Binding-site contacts:
Ligand atom C3 contacts residue GLU368 of chain 1.A at 4.0 Å.
Ligand atom C1 contacts residue GLU368 of chain 1.A at 3.7 Å.
Ligand atom C8 contacts residue ASN308 of chain 1.A at 4.4 Å.
Ligand atom O5 contacts residue THR367 of chain 1.A at 4.5 Å.
Ligand atom C2 contacts residue ASN308 of chain 1.A at 2.4 Å.
Ligand atom O5 contacts residue ASN308 of chain 1.A at 2.5 Å (h-bond).
Ligand atom O7 contacts residue ASN308 of chain 1.A at 3.4 Å (h-bond).
Ligand atom O6 contacts residue TRP363 of chain 1.A at 4.4 Å.
Ligand atom O5 contacts residue GLU368 of chain 1.A at 3.2 Å (salt-bridge).
Ligand atom N2 contacts residue GLU368 of chain 1.A at 4.5 Å.
Ligand atom C3 contacts residue ASN308 of chain 1.A at 3.8 Å.
Ligand atom C5 contacts residue TRP363 of chain 1.A at 4.5 Å (hydrophobic).
Ligand atom O6 contacts residue GLU368 of chain 1.A at 4.2 Å.
Ligand atom C7 contacts residue ASN308 of chain 1.A at 3.3 Å.
Ligand atom O6 contacts residue THR367 of chain 1.A at 3.9 Å.
Ligand atom C6 contacts residue GLU368 of chain 1.A at 3.8 Å.
Ligand atom C4 contacts residue ASN308 of chain 1.A at 4.3 Å.
Ligand atom O5 contacts residue TRP363 of chain 1.A at 4.4 Å.
Ligand atom O6 contacts residue ASN366 of chain 1.A at 4.1 Å.
Ligand atom O7 contacts residue GLU368 of chain 1.A at 3.9 Å.
Ligand atom N2 contacts residue ASN308 of chain 1.A at 2.8 Å (h-bond).
Ligand atom C2 contacts residue GLU368 of chain 1.A at 3.4 Å.
Ligand atom O3 contacts residue GLU368 of chain 1.A at 4.4 Å.
Ligand atom C5 contacts residue GLU368 of chain 1.A at 3.9 Å.
Ligand atom C1 contacts residue ASN308 of chain 1.A at 1.4 Å.
Ligand atom C4 contacts residue GLU368 of chain 1.A at 3.6 Å.
Ligand atom C6 contacts residue THR367 of chain 1.A at 3.3 Å.
Ligand atom C5 contacts residue ASN308 of chain 1.A at 3.7 Å.
Ligand atom C6 contacts residue TRP363 of chain 1.A at 3.6 Å (hydrophobic).

This protein binds this small molecule.
Small molecule (SMILES): CC(=O)N[C@@H]1[C@@H](O)[C@H](O)[C@@H](CO)O[C@H]1O

Sequence of chain 1.A:
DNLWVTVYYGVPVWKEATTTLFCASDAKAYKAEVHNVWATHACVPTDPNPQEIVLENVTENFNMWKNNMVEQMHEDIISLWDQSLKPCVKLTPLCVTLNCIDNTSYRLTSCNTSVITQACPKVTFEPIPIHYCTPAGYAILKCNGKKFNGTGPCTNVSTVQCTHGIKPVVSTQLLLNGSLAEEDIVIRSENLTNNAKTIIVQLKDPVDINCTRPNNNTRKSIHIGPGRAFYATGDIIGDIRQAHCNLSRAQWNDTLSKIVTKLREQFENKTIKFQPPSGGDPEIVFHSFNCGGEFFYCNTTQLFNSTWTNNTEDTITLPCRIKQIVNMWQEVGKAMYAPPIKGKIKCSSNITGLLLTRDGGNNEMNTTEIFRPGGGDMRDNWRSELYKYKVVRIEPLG